Sequence of chain 2.B:
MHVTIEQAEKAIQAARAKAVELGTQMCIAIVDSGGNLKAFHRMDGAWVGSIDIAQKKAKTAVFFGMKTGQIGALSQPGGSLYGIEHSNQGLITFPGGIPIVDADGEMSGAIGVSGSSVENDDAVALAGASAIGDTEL

Binding-site contacts:
Ligand atom O2 contacts residue GLY135 of chain 1.C at 4.1 Å.
Ligand atom C1 contacts residue SER136 of chain 1.C at 4.4 Å.
Ligand atom O2 contacts residue ILE73 of chain 1.C at 3.8 Å.
Ligand atom C6 contacts residue TRP67 of chain 1.C at 3.4 Å (hydrophobic).
Ligand atom C6 contacts residue SER136 of chain 1.C at 3.8 Å.
Ligand atom O1 contacts residue SER136 of chain 1.C at 3.5 Å (h-bond).
Ligand atom O1 contacts residue TRP67 of chain 1.C at 4.0 Å.
Ligand atom C1 contacts residue LYS77 of chain 1.C at 4.5 Å.
Ligand atom O1 contacts residue GLY135 of chain 1.C at 3.9 Å.
Ligand atom O7 contacts residue LEU101 of chain 2.B at 4.2 Å.
Ligand atom O2 contacts residue ASP141 of chain 1.C at 3.0 Å (salt-bridge).
Ligand atom O7 contacts residue TRP67 of chain 1.C at 3.2 Å.
Ligand atom O2 contacts residue PHE114 of chain 1.C at 3.5 Å.
Ligand atom C1 contacts residue SER134 of chain 1.C at 3.3 Å.
Ligand atom C1 contacts residue ILE73 of chain 1.C at 4.4 Å (hydrophobic).
Ligand atom O1 contacts residue ASP141 of chain 1.C at 4.1 Å.
Ligand atom C1 contacts residue ASP141 of chain 1.C at 3.9 Å.
Ligand atom C1 contacts residue LEU101 of chain 2.B at 4.1 Å (hydrophobic).
Ligand atom C6 contacts residue PHE84 of chain 2.B at 4.3 Å (hydrophobic).
Ligand atom O2 contacts residue SER134 of chain 1.C at 2.7 Å (h-bond).
Ligand atom O7 contacts residue SER136 of chain 1.C at 3.0 Å (h-bond).
Ligand atom O1 contacts residue SER134 of chain 1.C at 3.5 Å (h-bond).
Ligand atom O2 contacts residue LYS77 of chain 1.C at 3.2 Å (salt-bridge).
Ligand atom C6 contacts residue LEU101 of chain 2.B at 4.4 Å (hydrophobic).
Ligand atom C1 contacts residue PHE114 of chain 1.C at 3.8 Å (hydrophobic).
Ligand atom O1 contacts residue SER70 of chain 1.C at 4.2 Å.

This protein binds this small molecule.
Small molecule (SMILES): OCOCO

Sequence of chain 1.C:
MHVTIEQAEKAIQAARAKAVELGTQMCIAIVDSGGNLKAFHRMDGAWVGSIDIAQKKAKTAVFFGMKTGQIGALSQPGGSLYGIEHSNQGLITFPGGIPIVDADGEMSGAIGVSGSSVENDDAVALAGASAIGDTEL